Sequence of chain 1.K:
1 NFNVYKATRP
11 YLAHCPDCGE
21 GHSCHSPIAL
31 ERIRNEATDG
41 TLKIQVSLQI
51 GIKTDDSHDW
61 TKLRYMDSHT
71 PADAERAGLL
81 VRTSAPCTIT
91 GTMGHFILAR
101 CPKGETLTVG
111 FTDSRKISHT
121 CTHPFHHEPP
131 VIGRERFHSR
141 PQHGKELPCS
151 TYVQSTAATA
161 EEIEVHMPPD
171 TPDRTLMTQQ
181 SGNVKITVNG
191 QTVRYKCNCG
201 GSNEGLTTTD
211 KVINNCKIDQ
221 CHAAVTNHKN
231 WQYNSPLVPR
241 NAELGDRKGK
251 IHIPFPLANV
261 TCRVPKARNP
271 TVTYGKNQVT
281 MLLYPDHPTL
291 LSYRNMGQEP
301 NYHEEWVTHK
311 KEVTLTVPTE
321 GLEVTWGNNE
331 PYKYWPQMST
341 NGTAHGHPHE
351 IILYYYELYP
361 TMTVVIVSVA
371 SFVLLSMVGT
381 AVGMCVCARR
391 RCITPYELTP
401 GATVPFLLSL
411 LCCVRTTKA

Binding-site contacts:
Ligand atom N2 contacts residue ASN259 of chain 1.K at 2.9 Å (h-bond).
Ligand atom C3 contacts residue LYS181 of chain 1.J at 4.4 Å.
Ligand atom O6 contacts residue LYS181 of chain 1.J at 4.3 Å.
Ligand atom C8 contacts residue THR116 of chain 1.J at 3.8 Å.
Ligand atom C2 contacts residue ASN259 of chain 1.K at 2.5 Å.
Ligand atom C1 contacts residue THR116 of chain 1.J at 4.0 Å.
Ligand atom O5 contacts residue LYS181 of chain 1.J at 4.4 Å.
Ligand atom C4 contacts residue ASN259 of chain 1.K at 4.2 Å.
Ligand atom C2 contacts residue THR116 of chain 1.J at 3.8 Å.
Ligand atom C3 contacts residue THR116 of chain 1.J at 4.0 Å.
Ligand atom C8 contacts residue ASN259 of chain 1.K at 4.4 Å.
Ligand atom N2 contacts residue THR116 of chain 1.J at 3.0 Å (h-bond).
Ligand atom O4 contacts residue LYS181 of chain 1.J at 4.0 Å.
Ligand atom C4 contacts residue LYS181 of chain 1.J at 4.2 Å.
Ligand atom C7 contacts residue THR116 of chain 1.J at 3.8 Å.
Ligand atom C5 contacts residue LYS181 of chain 1.J at 3.5 Å.
Ligand atom C7 contacts residue ASN259 of chain 1.K at 3.2 Å.
Ligand atom O7 contacts residue ASN259 of chain 1.K at 3.0 Å (h-bond).
Ligand atom C5 contacts residue ASN259 of chain 1.K at 3.7 Å.
Ligand atom O3 contacts residue THR116 of chain 1.J at 4.4 Å.
Ligand atom C1 contacts residue ASN259 of chain 1.K at 1.4 Å.
Ligand atom C6 contacts residue LYS181 of chain 1.J at 4.2 Å.
Ligand atom O5 contacts residue ASN259 of chain 1.K at 2.4 Å (h-bond).
Ligand atom C3 contacts residue ASN259 of chain 1.K at 3.8 Å.

A protein and the small-molecule ligand that binds it are described below.
Small molecule (SMILES): CC(=O)N[C@@H]1[C@@H](O)[C@H](O)[C@@H](CO)O[C@H]1O

Sequence of chain 1.J:
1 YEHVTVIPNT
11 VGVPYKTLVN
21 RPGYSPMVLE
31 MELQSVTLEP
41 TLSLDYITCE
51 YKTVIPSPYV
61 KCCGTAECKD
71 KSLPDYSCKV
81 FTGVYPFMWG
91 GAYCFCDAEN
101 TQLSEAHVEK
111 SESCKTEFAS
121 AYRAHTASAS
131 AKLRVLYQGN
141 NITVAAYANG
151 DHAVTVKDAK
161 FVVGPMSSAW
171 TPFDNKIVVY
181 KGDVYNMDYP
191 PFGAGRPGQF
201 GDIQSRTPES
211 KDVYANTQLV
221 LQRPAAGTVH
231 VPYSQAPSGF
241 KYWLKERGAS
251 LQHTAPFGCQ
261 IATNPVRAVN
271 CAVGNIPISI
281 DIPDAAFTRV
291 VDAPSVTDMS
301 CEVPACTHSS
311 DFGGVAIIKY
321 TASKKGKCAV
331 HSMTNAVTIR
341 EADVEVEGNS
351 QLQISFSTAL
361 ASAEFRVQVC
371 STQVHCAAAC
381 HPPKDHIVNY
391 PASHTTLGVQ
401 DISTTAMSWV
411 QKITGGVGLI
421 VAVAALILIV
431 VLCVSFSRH